A protein and the small-molecule ligand that binds it are described below.
Small molecule (SMILES): CCCCC[C@H](CC(=O)NO)C(=O)N[C@H](C(=O)N1CCC[C@H]1CO)C(C)C

Sequence of chain 6.A:
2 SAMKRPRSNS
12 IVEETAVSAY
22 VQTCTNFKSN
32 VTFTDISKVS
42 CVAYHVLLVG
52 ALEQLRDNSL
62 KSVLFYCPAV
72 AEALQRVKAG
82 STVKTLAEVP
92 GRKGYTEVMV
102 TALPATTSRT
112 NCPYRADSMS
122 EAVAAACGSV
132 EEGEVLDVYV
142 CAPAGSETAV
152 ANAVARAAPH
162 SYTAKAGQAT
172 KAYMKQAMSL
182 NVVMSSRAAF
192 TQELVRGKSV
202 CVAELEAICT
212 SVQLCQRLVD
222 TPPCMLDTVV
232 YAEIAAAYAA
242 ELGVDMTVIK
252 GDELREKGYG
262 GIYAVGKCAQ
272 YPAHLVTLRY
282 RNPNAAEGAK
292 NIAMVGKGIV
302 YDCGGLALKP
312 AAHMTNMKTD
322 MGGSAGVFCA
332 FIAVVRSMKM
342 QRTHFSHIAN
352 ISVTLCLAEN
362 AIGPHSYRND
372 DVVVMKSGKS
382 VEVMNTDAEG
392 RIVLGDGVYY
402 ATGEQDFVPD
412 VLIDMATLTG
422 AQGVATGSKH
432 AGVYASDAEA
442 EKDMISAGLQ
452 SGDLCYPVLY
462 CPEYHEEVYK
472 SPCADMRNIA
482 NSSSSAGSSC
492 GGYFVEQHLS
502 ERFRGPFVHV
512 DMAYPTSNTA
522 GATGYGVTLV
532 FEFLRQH

Binding-site contacts:
Ligand atom O13 contacts residue GLY421 of chain 6.A at 3.1 Å (h-bond).
Ligand atom O4 contacts residue GLU390 of chain 6.A at 4.1 Å.
Ligand atom C3 contacts residue MN1 of chain 6.C at 3.9 Å.
Ligand atom N1 contacts residue ASP303 of chain 6.A at 3.9 Å.
Ligand atom O2 contacts residue LYS298 of chain 6.A at 2.9 Å (salt-bridge).
Ligand atom N1 contacts residue LYS298 of chain 6.A at 3.5 Å (salt-bridge).
Ligand atom O2 contacts residue MN1 of chain 6.D at 1.9 Å.
Ligand atom C3 contacts residue BCT1 of chain 6.B at 3.4 Å.
Ligand atom N1 contacts residue MN1 of chain 6.D at 2.8 Å.
Ligand atom C3 contacts residue LYS310 of chain 6.A at 3.8 Å.
Ligand atom O2 contacts residue ASP321 of chain 6.A at 3.8 Å.
Ligand atom O4 contacts residue MN1 of chain 6.C at 4.0 Å.
Ligand atom O4 contacts residue LYS310 of chain 6.A at 2.7 Å (salt-bridge).
Ligand atom C17 contacts residue TYR515 of chain 6.A at 4.1 Å (hydrophobic).
Ligand atom C5 contacts residue LEU419 of chain 6.A at 3.6 Å (hydrophobic).
Ligand atom C3 contacts residue ASP388 of chain 6.A at 3.5 Å.
Ligand atom O13 contacts residue THR420 of chain 6.A at 4.1 Å.
Ligand atom C7 contacts residue BCT1 of chain 6.B at 3.5 Å.
Ligand atom C3 contacts residue MN1 of chain 6.D at 2.9 Å.
Ligand atom C18 contacts residue HIS314 of chain 6.A at 3.4 Å.
Ligand atom O2 contacts residue LEU419 of chain 6.A at 3.8 Å.
Ligand atom O2 contacts residue GLU390 of chain 6.A at 2.6 Å (salt-bridge).
Ligand atom C3 contacts residue ASP303 of chain 6.A at 4.0 Å.
Ligand atom N1 contacts residue LEU419 of chain 6.A at 2.9 Å (h-bond).
Ligand atom C3 contacts residue LEU419 of chain 6.A at 3.6 Å (hydrophobic).
Ligand atom O4 contacts residue ASP388 of chain 6.A at 2.8 Å (salt-bridge).
Ligand atom O2 contacts residue ASP388 of chain 6.A at 3.0 Å (salt-bridge).
Ligand atom O4 contacts residue ASP303 of chain 6.A at 3.3 Å (salt-bridge).
Ligand atom N1 contacts residue BCT1 of chain 6.B at 2.6 Å (h-bond).
Ligand atom C5 contacts residue GLY421 of chain 6.A at 4.1 Å.
Ligand atom C5 contacts residue BCT1 of chain 6.B at 4.0 Å.
Ligand atom O2 contacts residue BCT1 of chain 6.B at 3.0 Å (h-bond).
Ligand atom N1 contacts residue ASP388 of chain 6.A at 3.5 Å (salt-bridge).
Ligand atom O2 contacts residue ASP303 of chain 6.A at 2.9 Å (salt-bridge).
Ligand atom C12 contacts residue GLY421 of chain 6.A at 3.9 Å.
Ligand atom O2 contacts residue MN1 of chain 6.C at 1.9 Å.
Ligand atom N1 contacts residue GLU390 of chain 6.A at 3.8 Å.
Ligand atom C5 contacts residue THR420 of chain 6.A at 4.0 Å.
Ligand atom N1 contacts residue MN1 of chain 6.C at 3.0 Å.
Ligand atom O4 contacts residue MN1 of chain 6.D at 2.3 Å.